Sequence of chain 1.Y:
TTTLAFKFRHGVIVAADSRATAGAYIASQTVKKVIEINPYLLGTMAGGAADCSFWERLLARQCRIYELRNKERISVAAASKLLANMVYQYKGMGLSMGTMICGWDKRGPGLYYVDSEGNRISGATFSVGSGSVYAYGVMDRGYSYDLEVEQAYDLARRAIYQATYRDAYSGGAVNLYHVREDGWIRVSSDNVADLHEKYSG

A small-molecule ligand and the protein it binds are described below.
Small molecule (SMILES): CC[C@@H](C)[C@H](C(=O)N[C@H](C(=O)N[C@H](C(=O)N[C@@H](CC(C)C)[C@@H](O)C(C)(C)O)[C@@H](C)O)[C@@H](C)CC)N(C)C(C)=O

Binding-site contacts:
Ligand atom O contacts residue GLY47 of chain 1.Y at 3.0 Å (h-bond).
Ligand atom C23 contacts residue THR1 of chain 1.Y at 1.5 Å.
Ligand atom CA contacts residue GLY47 of chain 1.Y at 3.2 Å.
Ligand atom C23 contacts residue SER130 of chain 1.Y at 3.2 Å.
Ligand atom C23 contacts residue TYR169 of chain 1.Y at 3.3 Å (hydrophobic).
Ligand atom O6 contacts residue THR1 of chain 1.Y at 3.7 Å.
Ligand atom C contacts residue THR1 of chain 1.Y at 1.4 Å.
Ligand atom CA contacts residue THR1 of chain 1.Y at 2.4 Å.
Ligand atom N contacts residue THR21 of chain 1.Y at 2.9 Å (h-bond).
Ligand atom O contacts residue THR1 of chain 1.Y at 2.3 Å (h-bond).
Ligand atom CG1 contacts residue ALA49 of chain 1.Y at 3.8 Å (hydrophobic).
Ligand atom CB contacts residue GLY47 of chain 1.Y at 3.6 Å.
Ligand atom CB contacts residue THR21 of chain 1.Y at 3.6 Å.
Ligand atom C24 contacts residue TYR169 of chain 1.Y at 3.2 Å (hydrophobic).
Ligand atom C20 contacts residue ALA49 of chain 1.Y at 3.8 Å (hydrophobic).
Ligand atom C14 contacts residue THR1 of chain 1.Y at 2.9 Å.
Ligand atom CD1 contacts residue ALA20 of chain 1.Y at 3.3 Å (hydrophobic).
Ligand atom OG1 contacts residue THR21 of chain 1.Y at 3.2 Å (h-bond).
Ligand atom O contacts residue ALA49 of chain 1.Y at 3.1 Å (h-bond).
Ligand atom CG1 contacts residue PRO126 of chain 1.Z at 3.8 Å (hydrophobic).
Ligand atom N contacts residue GLY47 of chain 1.Y at 2.7 Å (h-bond).
Ligand atom C contacts residue THR21 of chain 1.Y at 3.7 Å.
Ligand atom C14 contacts residue GLY47 of chain 1.Y at 3.8 Å.
Ligand atom CD1 contacts residue TYR107 of chain 1.Z at 3.5 Å (hydrophobic).
Ligand atom O contacts residue THR21 of chain 1.Y at 3.0 Å (h-bond).
Ligand atom O contacts residue ALA46 of chain 1.Y at 3.7 Å.
Ligand atom N contacts residue ASP125 of chain 1.Z at 3.0 Å (salt-bridge).
Ligand atom CA contacts residue ASP125 of chain 1.Z at 3.8 Å.
Ligand atom CA contacts residue THR21 of chain 1.Y at 3.5 Å.
Ligand atom N contacts residue THR1 of chain 1.Y at 3.7 Å.
Ligand atom O contacts residue GLY48 of chain 1.Y at 3.8 Å.
Ligand atom C24 contacts residue THR1 of chain 1.Y at 2.9 Å.
Ligand atom O contacts residue ALA20 of chain 1.Y at 3.4 Å.
Ligand atom C15 contacts residue ALA49 of chain 1.Y at 3.7 Å (hydrophobic).
Ligand atom C22 contacts residue THR1 of chain 1.Y at 2.4 Å.
Ligand atom C24 contacts residue ARG19 of chain 1.Y at 3.4 Å.
Ligand atom CD1 contacts residue PRO126 of chain 1.Z at 3.6 Å (hydrophobic).
Ligand atom CA contacts residue GLY47 of chain 1.Y at 3.7 Å.
Ligand atom C contacts residue GLY47 of chain 1.Y at 3.4 Å.
Ligand atom C16 contacts residue ALA20 of chain 1.Y at 3.6 Å (hydrophobic).

Sequence of chain 1.Z:
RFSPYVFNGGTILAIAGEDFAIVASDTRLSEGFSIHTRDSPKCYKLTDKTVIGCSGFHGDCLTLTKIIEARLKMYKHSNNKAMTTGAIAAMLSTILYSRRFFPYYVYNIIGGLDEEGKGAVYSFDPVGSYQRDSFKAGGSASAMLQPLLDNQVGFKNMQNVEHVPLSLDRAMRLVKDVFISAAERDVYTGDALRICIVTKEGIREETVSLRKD